Sequence of chain 1.G:
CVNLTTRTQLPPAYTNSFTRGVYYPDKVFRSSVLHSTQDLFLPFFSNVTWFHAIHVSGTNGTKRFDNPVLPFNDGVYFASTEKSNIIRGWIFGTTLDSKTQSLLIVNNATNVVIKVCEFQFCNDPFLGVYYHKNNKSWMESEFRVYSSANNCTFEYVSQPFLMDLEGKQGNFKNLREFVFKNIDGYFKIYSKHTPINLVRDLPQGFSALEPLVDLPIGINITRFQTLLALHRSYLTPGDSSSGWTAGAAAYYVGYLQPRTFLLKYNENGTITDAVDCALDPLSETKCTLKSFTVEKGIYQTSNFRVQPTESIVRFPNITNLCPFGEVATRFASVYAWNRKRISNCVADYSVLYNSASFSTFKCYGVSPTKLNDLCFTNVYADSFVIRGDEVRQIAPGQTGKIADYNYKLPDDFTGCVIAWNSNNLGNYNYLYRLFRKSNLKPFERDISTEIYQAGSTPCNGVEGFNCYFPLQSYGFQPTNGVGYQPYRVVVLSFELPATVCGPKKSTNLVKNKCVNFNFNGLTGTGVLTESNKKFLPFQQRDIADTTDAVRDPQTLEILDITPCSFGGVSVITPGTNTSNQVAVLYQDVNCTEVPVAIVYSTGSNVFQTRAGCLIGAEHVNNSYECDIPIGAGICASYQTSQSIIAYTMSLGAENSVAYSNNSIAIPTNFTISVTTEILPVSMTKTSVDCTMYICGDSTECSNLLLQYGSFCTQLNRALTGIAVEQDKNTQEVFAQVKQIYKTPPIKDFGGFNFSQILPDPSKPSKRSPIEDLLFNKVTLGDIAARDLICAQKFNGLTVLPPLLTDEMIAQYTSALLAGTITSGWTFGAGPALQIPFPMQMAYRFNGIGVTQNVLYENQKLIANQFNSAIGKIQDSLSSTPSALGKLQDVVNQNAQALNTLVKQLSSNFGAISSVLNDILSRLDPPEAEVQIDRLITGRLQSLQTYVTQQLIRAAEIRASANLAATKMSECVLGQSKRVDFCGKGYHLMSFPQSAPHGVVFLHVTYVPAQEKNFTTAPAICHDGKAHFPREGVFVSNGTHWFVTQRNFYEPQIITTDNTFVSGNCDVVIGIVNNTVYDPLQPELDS

This small molecule binds to this protein.
Small molecule (SMILES): CC(=O)N[C@H]1[C@H](O[C@H]2[C@H](O)[C@@H](NC(C)=O)CO[C@@H]2CO)O[C@H](CO)[C@@H](O)[C@@H]1O

Binding-site contacts:
Ligand atom C7 contacts residue HIS1101 of chain 1.G at 4.4 Å.
Ligand atom O5 contacts residue ASN1098 of chain 1.G at 2.4 Å (h-bond).
Ligand atom O7 contacts residue ASN1098 of chain 1.G at 3.2 Å (h-bond).
Ligand atom C5 contacts residue PHE1103 of chain 1.G at 4.2 Å (hydrophobic).
Ligand atom C3 contacts residue HIS1101 of chain 1.G at 3.9 Å.
Ligand atom C1 contacts residue ASN1098 of chain 1.G at 1.4 Å.
Ligand atom N2 contacts residue ASN1098 of chain 1.G at 2.8 Å (h-bond).
Ligand atom C4 contacts residue HIS1101 of chain 1.G at 3.9 Å.
Ligand atom N2 contacts residue HIS1101 of chain 1.G at 3.7 Å.
Ligand atom C5 contacts residue ASN1098 of chain 1.G at 3.6 Å.
Ligand atom C6 contacts residue PHE1103 of chain 1.G at 3.8 Å (hydrophobic).
Ligand atom C2 contacts residue ASN1098 of chain 1.G at 2.5 Å.
Ligand atom C3 contacts residue THR1100 of chain 1.G at 4.1 Å.
Ligand atom C1 contacts residue THR1100 of chain 1.G at 4.5 Å.
Ligand atom C2 contacts residue THR1100 of chain 1.G at 4.3 Å.
Ligand atom C2 contacts residue HIS1101 of chain 1.G at 4.3 Å.
Ligand atom O4 contacts residue HIS1101 of chain 1.G at 3.4 Å (h-bond).
Ligand atom C7 contacts residue ASN1098 of chain 1.G at 3.2 Å.
Ligand atom C4 contacts residue ASN1098 of chain 1.G at 4.2 Å.
Ligand atom N2 contacts residue THR1100 of chain 1.G at 3.9 Å.
Ligand atom O5 contacts residue PHE1103 of chain 1.G at 4.2 Å.
Ligand atom C5 contacts residue HIS1101 of chain 1.G at 3.8 Å.
Ligand atom C8 contacts residue HIS1101 of chain 1.G at 4.1 Å.
Ligand atom C3 contacts residue ASN1098 of chain 1.G at 3.8 Å.
Ligand atom C8 contacts residue ASN1098 of chain 1.G at 4.0 Å.